A small-molecule ligand and the protein it binds are described below.
Small molecule (SMILES): CCNP(=O)(O)O

Sequence of chain 4.B:
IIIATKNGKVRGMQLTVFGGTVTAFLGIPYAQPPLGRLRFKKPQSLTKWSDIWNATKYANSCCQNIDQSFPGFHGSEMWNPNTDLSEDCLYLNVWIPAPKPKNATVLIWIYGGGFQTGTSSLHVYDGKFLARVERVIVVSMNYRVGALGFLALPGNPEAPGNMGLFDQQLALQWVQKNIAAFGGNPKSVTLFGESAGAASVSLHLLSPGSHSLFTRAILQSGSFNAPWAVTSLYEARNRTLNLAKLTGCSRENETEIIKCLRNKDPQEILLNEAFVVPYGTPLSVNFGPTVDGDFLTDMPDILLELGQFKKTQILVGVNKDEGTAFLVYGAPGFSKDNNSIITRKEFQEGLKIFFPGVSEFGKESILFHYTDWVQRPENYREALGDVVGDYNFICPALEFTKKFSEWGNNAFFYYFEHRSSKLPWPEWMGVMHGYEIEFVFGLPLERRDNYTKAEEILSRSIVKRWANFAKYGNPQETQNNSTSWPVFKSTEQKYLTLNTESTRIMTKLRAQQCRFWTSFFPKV

Binding-site contacts:
Ligand atom O3 contacts residue SER198 of chain 4.B at 2.6 Å (h-bond).
Ligand atom O2 contacts residue GLY115 of chain 4.B at 4.1 Å.
Ligand atom O2 contacts residue SER198 of chain 4.B at 2.6 Å (h-bond).
Ligand atom C3 contacts residue SER198 of chain 4.B at 3.6 Å.
Ligand atom P contacts residue ALA199 of chain 4.B at 3.6 Å.
Ligand atom C4 contacts residue GLY117 of chain 4.B at 4.2 Å.
Ligand atom O2 contacts residue ALA199 of chain 4.B at 2.7 Å (h-bond).
Ligand atom O2 contacts residue GLY117 of chain 4.B at 2.6 Å (h-bond).
Ligand atom C4 contacts residue VAL288 of chain 4.B at 3.9 Å (hydrophobic).
Ligand atom C3 contacts residue GLY117 of chain 4.B at 4.0 Å.
Ligand atom P contacts residue HIS438 of chain 4.B at 3.6 Å.
Ligand atom C4 contacts residue TRP231 of chain 4.B at 3.8 Å (hydrophobic).
Ligand atom N contacts residue TRP231 of chain 4.B at 4.2 Å.
Ligand atom C3 contacts residue PHE398 of chain 4.B at 4.3 Å (hydrophobic).
Ligand atom C4 contacts residue LEU286 of chain 4.B at 3.5 Å (hydrophobic).
Ligand atom P contacts residue SER198 of chain 4.B at 1.6 Å.
Ligand atom O2 contacts residue GLY116 of chain 4.B at 3.1 Å (h-bond).
Ligand atom N contacts residue PHE398 of chain 4.B at 3.6 Å.
Ligand atom N contacts residue GLY117 of chain 4.B at 4.4 Å.
Ligand atom O3 contacts residue HIS438 of chain 4.B at 3.1 Å (h-bond).
Ligand atom N contacts residue HIS438 of chain 4.B at 4.0 Å.
Ligand atom O3 contacts residue GLY116 of chain 4.B at 3.9 Å.
Ligand atom N contacts residue SER198 of chain 4.B at 2.6 Å (h-bond).
Ligand atom P contacts residue GLY117 of chain 4.B at 3.7 Å.
Ligand atom N contacts residue PHE329 of chain 4.B at 4.4 Å.
Ligand atom O3 contacts residue GLY117 of chain 4.B at 4.0 Å.
Ligand atom C3 contacts residue LEU286 of chain 4.B at 4.5 Å (hydrophobic).
Ligand atom P contacts residue GLY116 of chain 4.B at 4.0 Å.
Ligand atom C3 contacts residue TRP231 of chain 4.B at 3.4 Å (hydrophobic).